Binding-site contacts:
Ligand atom O5 contacts residue ASP185 of chain 1.B at 3.5 Å (salt-bridge).
Ligand atom C5 contacts residue LYS181 of chain 1.B at 3.6 Å.
Ligand atom O2 contacts residue ASP185 of chain 1.B at 4.5 Å.
Ligand atom C2 contacts residue LYS181 of chain 1.B at 4.4 Å.
Ligand atom C1 contacts residue ASP185 of chain 1.B at 3.3 Å.
Ligand atom C6 contacts residue LYS181 of chain 1.B at 3.5 Å.
Ligand atom O6 contacts residue LYS181 of chain 1.B at 3.8 Å.
Ligand atom O5 contacts residue LYS181 of chain 1.B at 2.7 Å (salt-bridge).
Ligand atom O6 contacts residue LYS181 of chain 1.B at 2.8 Å (salt-bridge).
Ligand atom O5 contacts residue ASP185 of chain 1.B at 4.3 Å.
Ligand atom C2 contacts residue ASP185 of chain 1.B at 3.7 Å.
Ligand atom C4 contacts residue LYS181 of chain 1.B at 4.3 Å.
Ligand atom C1 contacts residue LYS181 of chain 1.B at 3.7 Å.
Ligand atom O3 contacts residue GLU188 of chain 1.B at 4.2 Å.
Ligand atom O2 contacts residue ASP185 of chain 1.B at 4.1 Å.

Sequence of chain 1.B:
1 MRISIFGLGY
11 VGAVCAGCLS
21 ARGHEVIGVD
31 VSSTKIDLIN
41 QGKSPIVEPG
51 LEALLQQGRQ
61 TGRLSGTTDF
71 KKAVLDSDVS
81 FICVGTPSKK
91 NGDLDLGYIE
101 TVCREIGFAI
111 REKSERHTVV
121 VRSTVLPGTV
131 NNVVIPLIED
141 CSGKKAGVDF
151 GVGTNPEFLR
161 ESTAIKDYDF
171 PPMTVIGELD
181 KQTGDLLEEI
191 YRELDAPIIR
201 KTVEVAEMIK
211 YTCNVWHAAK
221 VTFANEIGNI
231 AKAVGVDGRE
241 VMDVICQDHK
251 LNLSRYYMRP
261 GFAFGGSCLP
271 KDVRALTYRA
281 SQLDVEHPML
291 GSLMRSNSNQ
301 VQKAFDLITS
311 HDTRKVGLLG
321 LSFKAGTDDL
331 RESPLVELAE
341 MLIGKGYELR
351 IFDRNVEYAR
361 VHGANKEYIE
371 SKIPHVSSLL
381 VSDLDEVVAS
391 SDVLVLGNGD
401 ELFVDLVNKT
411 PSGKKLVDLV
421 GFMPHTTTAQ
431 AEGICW

The small molecule below binds the protein below.
Small molecule (SMILES): OC[C@H]1O[C@@](CO)(O[C@H]2O[C@H](CO)[C@@H](O)[C@H](O)[C@H]2O)[C@@H](O)[C@@H]1O